This protein binds this small molecule.
Small molecule (SMILES): O=C(O)CCC(=O)C(=O)O

Sequence of chain 1.C:
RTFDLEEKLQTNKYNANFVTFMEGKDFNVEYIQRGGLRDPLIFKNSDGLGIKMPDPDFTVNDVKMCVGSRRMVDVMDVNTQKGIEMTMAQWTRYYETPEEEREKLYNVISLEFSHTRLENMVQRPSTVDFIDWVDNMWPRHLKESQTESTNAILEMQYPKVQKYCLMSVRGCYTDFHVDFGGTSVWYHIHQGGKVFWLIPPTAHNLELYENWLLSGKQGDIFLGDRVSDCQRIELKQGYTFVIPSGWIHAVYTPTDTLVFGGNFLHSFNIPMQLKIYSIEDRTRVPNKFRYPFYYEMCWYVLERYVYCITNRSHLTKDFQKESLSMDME

Binding-site contacts:
Ligand atom O1 contacts residue TYR187 of chain 1.C at 3.2 Å (h-bond).
Ligand atom O2 contacts residue NI1 of chain 1.J at 4.1 Å.
Ligand atom O5 contacts residue HIS249 of chain 1.C at 3.2 Å (h-bond).
Ligand atom C4 contacts residue THR174 of chain 1.C at 3.6 Å.
Ligand atom O5 contacts residue TYR187 of chain 1.C at 3.1 Å (h-bond).
Ligand atom O3 contacts residue ASN107 of chain 1.C at 3.4 Å (h-bond).
Ligand atom C4 contacts residue VAL251 of chain 1.C at 3.8 Å (hydrophobic).
Ligand atom C4 contacts residue ILE109 of chain 1.C at 3.8 Å (hydrophobic).
Ligand atom C1 contacts residue TYR187 of chain 1.C at 2.7 Å (hydrophobic).
Ligand atom O2 contacts residue TYR187 of chain 1.C at 3.1 Å (h-bond).
Ligand atom C2 contacts residue TYR187 of chain 1.C at 2.6 Å (hydrophobic).
Ligand atom O3 contacts residue ILE109 of chain 1.C at 3.9 Å.
Ligand atom O4 contacts residue VAL251 of chain 1.C at 3.5 Å.
Ligand atom C5 contacts residue LYS194 of chain 1.C at 3.3 Å.
Ligand atom O2 contacts residue LEU166 of chain 1.C at 3.6 Å.
Ligand atom O3 contacts residue VAL251 of chain 1.C at 3.9 Å.
Ligand atom O2 contacts residue MLY8 of chain 1.F at 3.4 Å.
Ligand atom C2 contacts residue NI1 of chain 1.J at 2.8 Å.
Ligand atom C5 contacts residue THR174 of chain 1.C at 3.6 Å.
Ligand atom C5 contacts residue VAL251 of chain 1.C at 3.7 Å (hydrophobic).
Ligand atom C5 contacts residue ILE109 of chain 1.C at 3.8 Å (hydrophobic).
Ligand atom C1 contacts residue ILE109 of chain 1.C at 4.2 Å (hydrophobic).
Ligand atom O5 contacts residue VAL251 of chain 1.C at 3.6 Å.
Ligand atom O5 contacts residue HIS177 of chain 1.C at 3.2 Å.
Ligand atom O1 contacts residue ASP179 of chain 1.C at 3.4 Å (salt-bridge).
Ligand atom O1 contacts residue MLY8 of chain 1.F at 3.5 Å.
Ligand atom C2 contacts residue VAL251 of chain 1.C at 4.1 Å (hydrophobic).
Ligand atom C1 contacts residue MLY8 of chain 1.F at 3.8 Å.
Ligand atom C1 contacts residue NI1 of chain 1.J at 2.9 Å.
Ligand atom O2 contacts residue ILE109 of chain 1.C at 3.5 Å.
Ligand atom C2 contacts residue HIS177 of chain 1.C at 3.9 Å.
Ligand atom C1 contacts residue HIS177 of chain 1.C at 3.8 Å.
Ligand atom O1 contacts residue HIS177 of chain 1.C at 3.1 Å (h-bond).
Ligand atom C3 contacts residue VAL251 of chain 1.C at 3.7 Å (hydrophobic).
Ligand atom C3 contacts residue TYR187 of chain 1.C at 3.1 Å (hydrophobic).
Ligand atom O3 contacts residue LYS194 of chain 1.C at 3.2 Å (salt-bridge).
Ligand atom O3 contacts residue THR174 of chain 1.C at 2.9 Å (h-bond).
Ligand atom O1 contacts residue NI1 of chain 1.J at 2.3 Å (h-bond).
Ligand atom O5 contacts residue NI1 of chain 1.J at 2.2 Å (h-bond).
Ligand atom O4 contacts residue LYS194 of chain 1.C at 2.7 Å (salt-bridge).

Sequence of chain 1.F:
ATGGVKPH